Sequence of chain 1.B:
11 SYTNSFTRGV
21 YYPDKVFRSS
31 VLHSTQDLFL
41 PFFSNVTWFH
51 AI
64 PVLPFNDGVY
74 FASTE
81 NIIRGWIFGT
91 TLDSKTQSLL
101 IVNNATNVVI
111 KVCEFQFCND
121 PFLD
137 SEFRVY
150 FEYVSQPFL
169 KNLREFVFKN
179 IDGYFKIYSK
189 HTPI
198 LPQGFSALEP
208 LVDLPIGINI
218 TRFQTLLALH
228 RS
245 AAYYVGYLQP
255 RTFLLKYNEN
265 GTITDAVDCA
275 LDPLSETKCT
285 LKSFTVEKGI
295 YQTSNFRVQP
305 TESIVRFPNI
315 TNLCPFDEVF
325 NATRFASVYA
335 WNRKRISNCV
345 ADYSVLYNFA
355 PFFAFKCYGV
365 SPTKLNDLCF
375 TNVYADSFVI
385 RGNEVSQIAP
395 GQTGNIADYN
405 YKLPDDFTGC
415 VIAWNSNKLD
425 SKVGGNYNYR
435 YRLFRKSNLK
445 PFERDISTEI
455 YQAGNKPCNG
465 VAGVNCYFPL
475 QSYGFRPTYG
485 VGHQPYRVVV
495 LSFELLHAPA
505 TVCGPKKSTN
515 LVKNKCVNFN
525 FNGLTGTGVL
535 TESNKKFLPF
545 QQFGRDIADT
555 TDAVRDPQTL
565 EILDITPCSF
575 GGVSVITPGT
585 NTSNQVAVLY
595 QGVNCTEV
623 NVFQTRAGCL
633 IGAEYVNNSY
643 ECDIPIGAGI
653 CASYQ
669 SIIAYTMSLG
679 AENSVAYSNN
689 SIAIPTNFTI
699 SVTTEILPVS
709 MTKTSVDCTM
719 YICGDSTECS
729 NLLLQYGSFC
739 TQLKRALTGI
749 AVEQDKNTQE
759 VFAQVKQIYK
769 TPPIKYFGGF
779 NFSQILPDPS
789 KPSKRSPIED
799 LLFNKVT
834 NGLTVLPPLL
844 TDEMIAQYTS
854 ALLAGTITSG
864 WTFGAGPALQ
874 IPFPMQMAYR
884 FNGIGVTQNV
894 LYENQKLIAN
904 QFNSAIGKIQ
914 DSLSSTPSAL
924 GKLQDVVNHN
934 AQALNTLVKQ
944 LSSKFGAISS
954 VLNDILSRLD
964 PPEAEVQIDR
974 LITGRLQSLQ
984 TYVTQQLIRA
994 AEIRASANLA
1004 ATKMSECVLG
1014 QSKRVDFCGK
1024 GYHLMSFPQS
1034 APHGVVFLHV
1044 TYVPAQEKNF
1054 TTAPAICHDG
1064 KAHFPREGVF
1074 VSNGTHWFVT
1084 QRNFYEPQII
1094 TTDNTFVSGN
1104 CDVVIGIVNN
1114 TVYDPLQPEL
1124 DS

This protein binds this small molecule.
Small molecule (SMILES): CC(=O)N[C@H]1[C@H](O[C@H]2[C@H](O)[C@@H](NC(C)=O)CO[C@@H]2CO)O[C@H](CO)[C@@H](O)[C@@H]1O

Binding-site contacts:
Ligand atom O7 contacts residue ASN779 of chain 1.B at 3.8 Å.
Ligand atom N2 contacts residue SER781 of chain 1.B at 3.5 Å (h-bond).
Ligand atom C1 contacts residue SER781 of chain 1.B at 4.0 Å.
Ligand atom C2 contacts residue ASN779 of chain 1.B at 2.5 Å.
Ligand atom C8 contacts residue SER781 of chain 1.B at 4.2 Å.
Ligand atom C3 contacts residue ASN779 of chain 1.B at 3.8 Å.
Ligand atom C1 contacts residue ASN779 of chain 1.B at 1.4 Å.
Ligand atom O5 contacts residue ASN779 of chain 1.B at 2.3 Å (h-bond).
Ligand atom C5 contacts residue ASN779 of chain 1.B at 3.6 Å.
Ligand atom C8 contacts residue ASN779 of chain 1.B at 3.6 Å.
Ligand atom C4 contacts residue ASN779 of chain 1.B at 4.2 Å.
Ligand atom N2 contacts residue ASN779 of chain 1.B at 2.8 Å (h-bond).
Ligand atom C7 contacts residue SER781 of chain 1.B at 4.4 Å.
Ligand atom C2 contacts residue SER781 of chain 1.B at 4.3 Å.
Ligand atom C7 contacts residue ASN779 of chain 1.B at 3.2 Å.